Sequence of chain 1.F:
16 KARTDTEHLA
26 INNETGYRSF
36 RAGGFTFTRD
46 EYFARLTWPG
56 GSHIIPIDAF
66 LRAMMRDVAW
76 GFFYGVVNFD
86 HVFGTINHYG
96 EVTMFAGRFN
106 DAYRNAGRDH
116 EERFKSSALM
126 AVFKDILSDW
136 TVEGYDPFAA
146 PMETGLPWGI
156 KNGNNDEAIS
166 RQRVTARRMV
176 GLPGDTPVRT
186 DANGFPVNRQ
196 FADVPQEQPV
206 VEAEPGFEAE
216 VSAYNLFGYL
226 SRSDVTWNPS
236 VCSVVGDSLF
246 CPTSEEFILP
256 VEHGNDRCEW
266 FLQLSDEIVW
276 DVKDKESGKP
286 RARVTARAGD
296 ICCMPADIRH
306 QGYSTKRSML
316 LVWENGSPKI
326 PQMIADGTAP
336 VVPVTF

The protein below binds the small molecule below.
Small molecule (SMILES): O=[N+]([O-])c1ccc(O)cc1

Binding-site contacts:
Ligand atom OH contacts residue THR248 of chain 1.F at 3.6 Å.
Ligand atom O2 contacts residue GLU264 of chain 1.F at 4.0 Å.
Ligand atom C4 contacts residue GLU250 of chain 1.F at 3.4 Å.
Ligand atom C2 contacts residue PRO234 of chain 1.F at 4.1 Å (hydrophobic).
Ligand atom C2 contacts residue LEU254 of chain 1.F at 3.8 Å (hydrophobic).
Ligand atom C5 contacts residue GLU250 of chain 1.F at 3.2 Å.
Ligand atom C6 contacts residue VAL317 of chain 1.F at 3.9 Å (hydrophobic).
Ligand atom O3 contacts residue PHE266 of chain 1.F at 2.8 Å.
Ligand atom C2 contacts residue TRP75 of chain 1.F at 3.9 Å (hydrophobic).
Ligand atom C1 contacts residue LEU254 of chain 1.F at 4.1 Å (hydrophobic).
Ligand atom O3 contacts residue HIS258 of chain 1.F at 3.9 Å.
Ligand atom C6 contacts residue PHE266 of chain 1.F at 4.0 Å (hydrophobic).
Ligand atom C2 contacts residue PHE78 of chain 1.F at 4.0 Å (hydrophobic).
Ligand atom O3 contacts residue FE1 of chain 1.M at 2.0 Å.
Ligand atom C5 contacts residue VAL317 of chain 1.F at 3.9 Å (hydrophobic).
Ligand atom N1 contacts residue PHE266 of chain 1.F at 4.1 Å.
Ligand atom C5 contacts residue LEU315 of chain 1.F at 3.9 Å (hydrophobic).
Ligand atom C3 contacts residue PRO234 of chain 1.F at 3.5 Å (hydrophobic).
Ligand atom O2 contacts residue FE1 of chain 1.M at 2.0 Å.
Ligand atom N1 contacts residue HIS258 of chain 1.F at 3.6 Å.
Ligand atom O2 contacts residue PHE78 of chain 1.F at 3.2 Å.
Ligand atom O3 contacts residue GLU264 of chain 1.F at 3.8 Å.
Ligand atom C3 contacts residue TRP75 of chain 1.F at 3.6 Å (hydrophobic).
Ligand atom C1 contacts residue FE1 of chain 1.M at 3.7 Å.
Ligand atom C4 contacts residue TRP232 of chain 1.F at 3.9 Å (hydrophobic).
Ligand atom N1 contacts residue HIS305 of chain 1.F at 3.5 Å (h-bond).
Ligand atom OH contacts residue GLU250 of chain 1.F at 2.7 Å (salt-bridge).
Ligand atom O2 contacts residue HIS258 of chain 1.F at 2.5 Å (h-bond).
Ligand atom OH contacts residue ASN233 of chain 1.F at 3.5 Å (h-bond).
Ligand atom C3 contacts residue LEU254 of chain 1.F at 3.5 Å (hydrophobic).
Ligand atom OH contacts residue PRO234 of chain 1.F at 3.5 Å.
Ligand atom C4 contacts residue PRO234 of chain 1.F at 3.6 Å (hydrophobic).
Ligand atom C6 contacts residue TRP275 of chain 1.F at 3.8 Å (hydrophobic).
Ligand atom C4 contacts residue LEU254 of chain 1.F at 3.9 Å (hydrophobic).
Ligand atom N1 contacts residue FE1 of chain 1.M at 2.4 Å.
Ligand atom C5 contacts residue TRP275 of chain 1.F at 4.1 Å (hydrophobic).
Ligand atom O3 contacts residue HIS305 of chain 1.F at 2.6 Å (h-bond).
Ligand atom OH contacts residue TRP232 of chain 1.F at 3.0 Å.
Ligand atom C5 contacts residue TRP232 of chain 1.F at 4.1 Å (hydrophobic).
Ligand atom O2 contacts residue HIS305 of chain 1.F at 3.5 Å (h-bond).